Sequence of chain 1.D:
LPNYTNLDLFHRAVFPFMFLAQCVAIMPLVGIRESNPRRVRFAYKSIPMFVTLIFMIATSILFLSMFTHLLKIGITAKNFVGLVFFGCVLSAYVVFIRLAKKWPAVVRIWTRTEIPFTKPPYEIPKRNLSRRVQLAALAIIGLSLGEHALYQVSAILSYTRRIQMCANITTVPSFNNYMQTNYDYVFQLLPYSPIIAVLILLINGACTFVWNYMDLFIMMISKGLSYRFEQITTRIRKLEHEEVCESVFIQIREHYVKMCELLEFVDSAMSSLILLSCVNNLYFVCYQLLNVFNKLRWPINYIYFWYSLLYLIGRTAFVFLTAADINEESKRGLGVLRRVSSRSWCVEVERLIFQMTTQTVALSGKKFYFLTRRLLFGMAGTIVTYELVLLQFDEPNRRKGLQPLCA

Binding-site contacts:
Ligand atom C1 contacts residue THR274 of chain 1.D at 3.9 Å.
Ligand atom O4 contacts residue ASN270 of chain 1.D at 4.1 Å.
Ligand atom O6 contacts residue PHE151 of chain 1.D at 3.5 Å.
Ligand atom O3 contacts residue TYR217 of chain 1.D at 3.2 Å (h-bond).
Ligand atom C3 contacts residue GLU213 of chain 1.D at 3.5 Å.
Ligand atom O2 contacts residue HIS214 of chain 1.D at 3.1 Å (h-bond).
Ligand atom C3 contacts residue TYR370 of chain 1.D at 3.5 Å (hydrophobic).
Ligand atom C2 contacts residue THR274 of chain 1.D at 3.4 Å.
Ligand atom O2 contacts residue THR274 of chain 1.D at 3.0 Å (h-bond).
Ligand atom C6 contacts residue PHE350 of chain 1.D at 3.7 Å (hydrophobic).
Ligand atom O2 contacts residue TYR217 of chain 1.D at 4.1 Å.
Ligand atom O6 contacts residue VAL147 of chain 1.D at 4.0 Å.
Ligand atom O4 contacts residue TYR217 of chain 1.D at 4.2 Å.
Ligand atom C2 contacts residue TYR217 of chain 1.D at 4.2 Å (hydrophobic).
Ligand atom O4 contacts residue TYR370 of chain 1.D at 2.9 Å (h-bond).
Ligand atom O4 contacts residue GLU213 of chain 1.D at 3.8 Å.
Ligand atom O6 contacts residue PHE152 of chain 1.D at 3.0 Å.
Ligand atom O3 contacts residue TYR370 of chain 1.D at 3.4 Å (h-bond).
Ligand atom O1 contacts residue TYR217 of chain 1.D at 3.7 Å.
Ligand atom C5 contacts residue PHE152 of chain 1.D at 4.1 Å (hydrophobic).
Ligand atom O5 contacts residue PHE151 of chain 1.D at 3.8 Å.
Ligand atom C4 contacts residue TYR370 of chain 1.D at 3.8 Å (hydrophobic).
Ligand atom C1 contacts residue ASN270 of chain 1.D at 3.0 Å.
Ligand atom C4 contacts residue TRP277 of chain 1.D at 4.1 Å (hydrophobic).
Ligand atom O5 contacts residue PHE151 of chain 1.D at 3.7 Å.
Ligand atom O4 contacts residue TYR251 of chain 1.D at 2.8 Å (h-bond).
Ligand atom C6 contacts residue GLY148 of chain 1.D at 3.3 Å.
Ligand atom O6 contacts residue PHE350 of chain 1.D at 3.8 Å.
Ligand atom O1 contacts residue HIS214 of chain 1.D at 3.8 Å.
Ligand atom O1 contacts residue ASN270 of chain 1.D at 3.6 Å.
Ligand atom C4 contacts residue GLU213 of chain 1.D at 4.0 Å.
Ligand atom O2 contacts residue TYR217 of chain 1.D at 4.1 Å.
Ligand atom O3 contacts residue GLU213 of chain 1.D at 2.1 Å (salt-bridge).
Ligand atom C1 contacts residue PHE151 of chain 1.D at 3.9 Å (hydrophobic).
Ligand atom C4 contacts residue TYR251 of chain 1.D at 4.1 Å (hydrophobic).
Ligand atom O6 contacts residue PHE151 of chain 1.D at 3.9 Å.
Ligand atom C5 contacts residue TYR251 of chain 1.D at 4.2 Å (hydrophobic).
Ligand atom C6 contacts residue PHE152 of chain 1.D at 3.9 Å (hydrophobic).
Ligand atom O6 contacts residue GLY148 of chain 1.D at 3.0 Å (h-bond).
Ligand atom C3 contacts residue TYR217 of chain 1.D at 3.2 Å (hydrophobic).

This small molecule binds to this protein.
Small molecule (SMILES): OC[C@H]1O[C@@](CO)(O[C@H]2O[C@H](CO)[C@@H](O)[C@H](O)[C@H]2O)[C@@H](O)[C@@H]1O